Sequence of chain 1.A:
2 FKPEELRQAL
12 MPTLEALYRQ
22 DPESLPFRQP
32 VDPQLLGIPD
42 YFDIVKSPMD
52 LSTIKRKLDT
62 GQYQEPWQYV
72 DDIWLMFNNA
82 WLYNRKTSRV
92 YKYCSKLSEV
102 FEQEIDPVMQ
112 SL

The small molecule below binds the protein below.
Small molecule (SMILES): COC1CCC(n2c([C@@H]3CCCC(=O)N3c3ccc(F)c(F)c3)nc3cc(-c4c(C)noc4C)ccc32)CC1

Binding-site contacts:
Ligand atom NAC contacts residue TYR42 of chain 1.A at 4.0 Å.
Ligand atom FBL contacts residue VAL91 of chain 1.A at 3.6 Å.
Ligand atom FBK contacts residue PRO27 of chain 1.A at 3.4 Å.
Ligand atom FBK contacts residue PRO23 of chain 1.A at 3.5 Å.
Ligand atom CAF contacts residue VAL32 of chain 1.A at 3.8 Å (hydrophobic).
Ligand atom CBG contacts residue PRO27 of chain 1.A at 3.8 Å (hydrophobic).
Ligand atom CAB contacts residue ASN85 of chain 1.A at 3.8 Å.
Ligand atom OAD contacts residue ASN85 of chain 1.A at 3.2 Å (h-bond).
Ligand atom CAA contacts residue VAL32 of chain 1.A at 3.9 Å (hydrophobic).
Ligand atom CAL contacts residue PRO27 of chain 1.A at 3.6 Å (hydrophobic).
Ligand atom CAI contacts residue VAL91 of chain 1.A at 3.4 Å (hydrophobic).
Ligand atom FBL contacts residue TYR94 of chain 1.A at 3.1 Å.
Ligand atom CAB contacts residue VAL32 of chain 1.A at 3.5 Å (hydrophobic).
Ligand atom OAD contacts residue TYR84 of chain 1.A at 3.8 Å.
Ligand atom CAG contacts residue ASN85 of chain 1.A at 3.6 Å.
Ligand atom CAM contacts residue PRO27 of chain 1.A at 3.7 Å (hydrophobic).
Ligand atom OAD contacts residue TYR42 of chain 1.A at 3.4 Å.
Ligand atom CBH contacts residue PRO27 of chain 1.A at 3.9 Å (hydrophobic).
Ligand atom CAG contacts residue ILE39 of chain 1.A at 3.5 Å (hydrophobic).
Ligand atom CAJ contacts residue VAL91 of chain 1.A at 3.7 Å (hydrophobic).
Ligand atom CAV contacts residue LEU26 of chain 1.A at 3.8 Å (hydrophobic).
Ligand atom CAF contacts residue VAL91 of chain 1.A at 3.6 Å (hydrophobic).
Ligand atom CAB contacts residue VAL91 of chain 1.A at 3.8 Å (hydrophobic).
Ligand atom CBG contacts residue ARG90 of chain 1.A at 3.8 Å.
Ligand atom CBJ contacts residue ARG90 of chain 1.A at 3.7 Å.
Ligand atom CAF contacts residue PRO27 of chain 1.A at 3.5 Å (hydrophobic).
Ligand atom NAC contacts residue VAL32 of chain 1.A at 3.7 Å.
Ligand atom CBF contacts residue VAL91 of chain 1.A at 3.8 Å (hydrophobic).
Ligand atom CAG contacts residue TYR84 of chain 1.A at 3.7 Å (hydrophobic).
Ligand atom CAE contacts residue ASN85 of chain 1.A at 3.5 Å.
Ligand atom FBL contacts residue ARG90 of chain 1.A at 3.2 Å.
Ligand atom CAF contacts residue PHE28 of chain 1.A at 3.9 Å (hydrophobic).
Ligand atom CAW contacts residue PRO27 of chain 1.A at 4.0 Å (hydrophobic).
Ligand atom OBM contacts residue ARG90 of chain 1.A at 3.0 Å (salt-bridge).
Ligand atom CBA contacts residue ARG90 of chain 1.A at 3.9 Å.
Ligand atom FBL contacts residue PRO27 of chain 1.A at 3.5 Å.
Ligand atom CBH contacts residue TYR94 of chain 1.A at 3.9 Å (hydrophobic).
Ligand atom FBK contacts residue TYR94 of chain 1.A at 3.1 Å.
Ligand atom NAC contacts residue ASN85 of chain 1.A at 3.2 Å (h-bond).
Ligand atom CBE contacts residue ARG90 of chain 1.A at 3.8 Å.